Binding-site contacts:
Ligand atom O5 contacts residue NAG1 of chain 1.TA at 3.6 Å (h-bond).
Ligand atom C2 contacts residue NAG1 of chain 1.TA at 3.7 Å.
Ligand atom C5 contacts residue NAG1 of chain 1.TA at 3.6 Å.
Ligand atom C1 contacts residue NAG1 of chain 1.TA at 3.0 Å.
Ligand atom C4 contacts residue NAG1 of chain 1.TA at 4.4 Å.
Ligand atom O1 contacts residue NAG1 of chain 1.TA at 3.4 Å (h-bond).
Ligand atom C3 contacts residue NAG1 of chain 1.TA at 3.9 Å.

A protein and the small-molecule ligand that binds it are described below.
Small molecule (SMILES): OC[C@H]1O[C@@H](O)[C@@H](O)[C@@H](O)[C@@H]1O